Binding-site contacts:
Ligand atom C2 contacts residue LEU146 of chain 1.B at 3.9 Å (hydrophobic).
Ligand atom N1 contacts residue CYS96 of chain 1.B at 2.9 Å (h-bond).
Ligand atom C2 contacts residue ILE23 of chain 1.B at 3.9 Å (hydrophobic).
Ligand atom CAH contacts residue GLY26 of chain 1.B at 3.8 Å.
Ligand atom CBB contacts residue CYS96 of chain 1.B at 3.4 Å (hydrophobic).
Ligand atom N3 contacts residue ILE23 of chain 1.B at 3.7 Å.
Ligand atom CAL contacts residue ASN97 of chain 1.B at 3.9 Å.
Ligand atom NAX contacts residue TYR95 of chain 1.B at 3.6 Å.
Ligand atom C6 contacts residue CYS96 of chain 1.B at 3.7 Å (hydrophobic).
Ligand atom NAX contacts residue CYS96 of chain 1.B at 2.9 Å (h-bond).
Ligand atom CAO contacts residue MET93 of chain 1.B at 3.6 Å (hydrophobic).
Ligand atom CAI contacts residue LEU146 of chain 1.B at 3.9 Å (hydrophobic).
Ligand atom C6 contacts residue ALA45 of chain 1.B at 3.8 Å (hydrophobic).
Ligand atom CAH contacts residue HIS25 of chain 1.B at 3.8 Å.
Ligand atom C5 contacts residue LEU146 of chain 1.B at 3.3 Å (hydrophobic).
Ligand atom NAW contacts residue VAL31 of chain 1.B at 3.8 Å.
Ligand atom CAP contacts residue ALA45 of chain 1.B at 3.7 Å (hydrophobic).
Ligand atom CAF contacts residue CYS96 of chain 1.B at 3.4 Å (hydrophobic).
Ligand atom CAQ contacts residue GLY99 of chain 1.B at 3.8 Å.
Ligand atom C2 contacts residue CYS96 of chain 1.B at 3.8 Å (hydrophobic).
Ligand atom CAB contacts residue ILE23 of chain 1.B at 3.5 Å (hydrophobic).
Ligand atom CAI contacts residue GLN143 of chain 1.B at 3.6 Å.
Ligand atom N1 contacts residue TYR95 of chain 1.B at 3.8 Å.
Ligand atom CAF contacts residue TYR95 of chain 1.B at 3.4 Å (hydrophobic).
Ligand atom CAK contacts residue ASN97 of chain 1.B at 3.9 Å.
Ligand atom CAO contacts residue GLU94 of chain 1.B at 3.9 Å.
Ligand atom C6 contacts residue GLU94 of chain 1.B at 3.4 Å.
Ligand atom C5 contacts residue ALA45 of chain 1.B at 3.8 Å (hydrophobic).
Ligand atom CAM contacts residue LYS47 of chain 1.B at 3.6 Å.
Ligand atom CAN contacts residue HIS25 of chain 1.B at 3.7 Å.
Ligand atom C4 contacts residue LEU146 of chain 1.B at 3.6 Å (hydrophobic).
Ligand atom CAS contacts residue TYR95 of chain 1.B at 3.6 Å (hydrophobic).
Ligand atom CAK contacts residue GLY98 of chain 1.B at 3.9 Å.
Ligand atom N3 contacts residue LEU146 of chain 1.B at 3.9 Å.
Ligand atom CBF contacts residue ASP166 of chain 1.B at 3.9 Å.
Ligand atom CAP contacts residue MET93 of chain 1.B at 3.4 Å (hydrophobic).
Ligand atom CBG contacts residue LEU146 of chain 1.B at 3.7 Å (hydrophobic).
Ligand atom C6 contacts residue LEU146 of chain 1.B at 3.3 Å (hydrophobic).
Ligand atom N1 contacts residue LEU146 of chain 1.B at 3.7 Å.
Ligand atom NBH contacts residue ASN97 of chain 1.B at 3.7 Å.

Sequence of chain 1.B:
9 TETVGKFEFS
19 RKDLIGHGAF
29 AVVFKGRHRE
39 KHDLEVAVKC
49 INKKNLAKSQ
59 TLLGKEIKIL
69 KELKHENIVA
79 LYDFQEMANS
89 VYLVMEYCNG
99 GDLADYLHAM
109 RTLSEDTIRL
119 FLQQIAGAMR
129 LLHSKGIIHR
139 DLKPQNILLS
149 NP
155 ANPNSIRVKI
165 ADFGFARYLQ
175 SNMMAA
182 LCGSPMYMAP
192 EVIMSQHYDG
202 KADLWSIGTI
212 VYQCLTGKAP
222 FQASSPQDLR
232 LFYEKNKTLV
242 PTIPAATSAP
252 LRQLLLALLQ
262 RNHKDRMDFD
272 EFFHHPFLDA

A small-molecule ligand and the protein it binds are described below.
Small molecule (SMILES): O=C(NCCCNc1nc(Nc2cccc(CN3CCOCC3)c2)ncc1C1CC1)C1CCC1